Binding-site contacts:
Ligand atom C1 contacts residue ARG125 of chain 1.C at 4.4 Å.
Ligand atom O5 contacts residue ASN127 of chain 1.C at 2.4 Å (h-bond).
Ligand atom C1 contacts residue ASN127 of chain 1.C at 1.4 Å.
Ligand atom C2 contacts residue ASN127 of chain 1.C at 2.6 Å.
Ligand atom C6 contacts residue ARG125 of chain 1.C at 4.0 Å.
Ligand atom C4 contacts residue ASN127 of chain 1.C at 4.2 Å.
Ligand atom C5 contacts residue ARG125 of chain 1.C at 4.0 Å.
Ligand atom N2 contacts residue ASN127 of chain 1.C at 3.1 Å (h-bond).
Ligand atom C5 contacts residue ASN127 of chain 1.C at 3.6 Å.
Ligand atom C7 contacts residue ASN127 of chain 1.C at 3.7 Å.
Ligand atom O7 contacts residue ASN127 of chain 1.C at 3.8 Å.
Ligand atom O5 contacts residue ARG125 of chain 1.C at 4.1 Å.
Ligand atom C3 contacts residue ASN127 of chain 1.C at 3.9 Å.

A small-molecule ligand and the protein it binds are described below.
Small molecule (SMILES): CC(=O)N[C@@H]1[C@@H](O)[C@H](O)[C@@H](CO)O[C@H]1O

Sequence of chain 1.C:
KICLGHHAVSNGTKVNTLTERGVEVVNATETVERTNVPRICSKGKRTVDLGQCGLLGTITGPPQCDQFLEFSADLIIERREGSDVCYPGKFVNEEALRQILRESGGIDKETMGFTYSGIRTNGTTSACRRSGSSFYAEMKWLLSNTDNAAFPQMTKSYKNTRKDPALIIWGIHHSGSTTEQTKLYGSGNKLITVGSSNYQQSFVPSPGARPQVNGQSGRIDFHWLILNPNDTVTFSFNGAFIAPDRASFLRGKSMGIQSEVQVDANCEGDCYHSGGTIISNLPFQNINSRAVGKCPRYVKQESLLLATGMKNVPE